Sequence of chain 1.A:
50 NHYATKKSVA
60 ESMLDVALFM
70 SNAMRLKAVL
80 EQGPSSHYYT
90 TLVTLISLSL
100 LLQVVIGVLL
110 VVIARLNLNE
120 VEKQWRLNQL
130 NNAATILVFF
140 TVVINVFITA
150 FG

The small molecule below binds the protein below.
Small molecule (SMILES): CC(C)CCC[C@@H](C)[C@H]1CC[C@H]2[C@@H]3CC=C4C[C@@H](O)CC[C@]4(C)[C@H]3CC[C@]12C

Binding-site contacts:
Ligand atom C2 contacts residue GLN128 of chain 1.A at 4.4 Å.
Ligand atom C18 contacts residue LEU136 of chain 1.A at 3.9 Å (hydrophobic).
Ligand atom C5 contacts residue ILE135 of chain 1.A at 4.0 Å (hydrophobic).
Ligand atom O1 contacts residue ASN131 of chain 1.A at 4.5 Å.
Ligand atom C19 contacts residue ALA132 of chain 1.A at 4.0 Å (hydrophobic).
Ligand atom C6 contacts residue ILE135 of chain 1.A at 4.1 Å (hydrophobic).
Ligand atom C8 contacts residue ILE135 of chain 1.A at 3.8 Å (hydrophobic).
Ligand atom C18 contacts residue ILE135 of chain 1.A at 3.7 Å (hydrophobic).
Ligand atom C19 contacts residue ILE135 of chain 1.A at 3.6 Å (hydrophobic).
Ligand atom C10 contacts residue ILE135 of chain 1.A at 4.3 Å (hydrophobic).
Ligand atom C15 contacts residue ILE135 of chain 1.A at 4.5 Å (hydrophobic).
Ligand atom C19 contacts residue ASN131 of chain 1.A at 3.8 Å.
Ligand atom C7 contacts residue ILE135 of chain 1.A at 4.1 Å (hydrophobic).